The protein below binds the small molecule below.
Small molecule (SMILES): CC(=O)N[C@H]1[C@H](O[C@H]2[C@H](O)[C@@H](NC(C)=O)CO[C@@H]2CO)O[C@H](CO)[C@@H](O)[C@@H]1O

Binding-site contacts:
Ligand atom C7 contacts residue LEU909 of chain 1.B at 3.8 Å (hydrophobic).
Ligand atom C4 contacts residue ASN704 of chain 1.B at 4.2 Å.
Ligand atom C3 contacts residue ASN704 of chain 1.B at 3.8 Å.
Ligand atom C2 contacts residue ASN704 of chain 1.B at 2.5 Å.
Ligand atom N2 contacts residue ASN704 of chain 1.B at 2.9 Å (h-bond).
Ligand atom O7 contacts residue ASN704 of chain 1.B at 4.0 Å.
Ligand atom O6 contacts residue LEU909 of chain 1.B at 4.1 Å.
Ligand atom C7 contacts residue ASN704 of chain 1.B at 3.6 Å.
Ligand atom O4 contacts residue LEU909 of chain 1.B at 4.2 Å.
Ligand atom C5 contacts residue LEU909 of chain 1.B at 4.1 Å (hydrophobic).
Ligand atom C1 contacts residue ASN704 of chain 1.B at 1.4 Å.
Ligand atom O6 contacts residue GLN913 of chain 1.B at 4.1 Å.
Ligand atom O7 contacts residue GLN1058 of chain 1.B at 3.9 Å.
Ligand atom O5 contacts residue GLN1058 of chain 1.B at 4.2 Å.
Ligand atom C8 contacts residue LEU909 of chain 1.B at 3.7 Å (hydrophobic).
Ligand atom O5 contacts residue ASN704 of chain 1.B at 2.3 Å (h-bond).
Ligand atom C1 contacts residue GLN1058 of chain 1.B at 4.3 Å.
Ligand atom C5 contacts residue ASN704 of chain 1.B at 3.6 Å.
Ligand atom O7 contacts residue LEU909 of chain 1.B at 3.8 Å.

Sequence of chain 1.B:
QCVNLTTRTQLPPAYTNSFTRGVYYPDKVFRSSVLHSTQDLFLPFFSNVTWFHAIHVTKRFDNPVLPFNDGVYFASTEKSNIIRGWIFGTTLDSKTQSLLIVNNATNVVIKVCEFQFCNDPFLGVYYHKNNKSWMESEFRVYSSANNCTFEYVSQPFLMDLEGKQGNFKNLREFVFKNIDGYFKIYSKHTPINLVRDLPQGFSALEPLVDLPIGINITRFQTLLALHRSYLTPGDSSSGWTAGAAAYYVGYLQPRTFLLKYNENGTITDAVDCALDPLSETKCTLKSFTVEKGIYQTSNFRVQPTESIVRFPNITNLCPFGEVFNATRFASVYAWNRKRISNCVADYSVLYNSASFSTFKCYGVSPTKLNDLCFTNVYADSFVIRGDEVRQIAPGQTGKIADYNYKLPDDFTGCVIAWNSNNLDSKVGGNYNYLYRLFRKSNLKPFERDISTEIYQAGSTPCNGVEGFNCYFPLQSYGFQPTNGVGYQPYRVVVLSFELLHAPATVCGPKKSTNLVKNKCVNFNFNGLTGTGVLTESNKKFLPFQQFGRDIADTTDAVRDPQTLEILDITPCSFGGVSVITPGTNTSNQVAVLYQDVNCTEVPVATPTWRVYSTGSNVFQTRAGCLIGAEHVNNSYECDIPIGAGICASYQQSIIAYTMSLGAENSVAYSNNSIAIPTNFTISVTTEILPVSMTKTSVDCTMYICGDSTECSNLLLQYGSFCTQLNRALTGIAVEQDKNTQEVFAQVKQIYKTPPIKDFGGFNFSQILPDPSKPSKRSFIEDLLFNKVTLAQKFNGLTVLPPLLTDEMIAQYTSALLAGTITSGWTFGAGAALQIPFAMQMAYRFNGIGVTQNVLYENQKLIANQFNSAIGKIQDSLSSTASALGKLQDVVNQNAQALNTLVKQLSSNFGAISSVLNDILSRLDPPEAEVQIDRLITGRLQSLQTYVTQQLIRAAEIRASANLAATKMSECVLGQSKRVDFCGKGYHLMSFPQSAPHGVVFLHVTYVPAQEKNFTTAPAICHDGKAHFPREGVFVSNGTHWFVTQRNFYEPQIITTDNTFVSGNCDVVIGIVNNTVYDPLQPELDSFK